Binding-site contacts:
Ligand atom O3G contacts residue ASP318 of chain 1.F at 4.0 Å.
Ligand atom O2' contacts residue MET320 of chain 1.F at 4.0 Å.
Ligand atom C2 contacts residue MET320 of chain 1.F at 3.9 Å (hydrophobic).
Ligand atom C6 contacts residue LEU186 of chain 1.F at 4.0 Å (hydrophobic).
Ligand atom N6 contacts residue LYS184 of chain 1.F at 2.7 Å (salt-bridge).
Ligand atom O2G contacts residue ARG222 of chain 1.F at 4.1 Å.
Ligand atom O2' contacts residue LYS198 of chain 1.F at 3.7 Å.
Ligand atom N1 contacts residue LEU186 of chain 1.F at 3.0 Å (h-bond).
Ligand atom N7 contacts residue GLN183 of chain 1.F at 4.0 Å.
Ligand atom O2G contacts residue ASP318 of chain 1.F at 2.6 Å (salt-bridge).
Ligand atom N1 contacts residue LYS184 of chain 1.F at 4.0 Å.
Ligand atom N7 contacts residue ILE148 of chain 1.F at 4.0 Å.
Ligand atom N3 contacts residue MET320 of chain 1.F at 3.4 Å.
Ligand atom O3' contacts residue ASP200 of chain 1.F at 3.9 Å.
Ligand atom N3 contacts residue LYS198 of chain 1.F at 3.3 Å (salt-bridge).
Ligand atom O1B contacts residue GLU331 of chain 1.F at 3.0 Å (salt-bridge).
Ligand atom N6 contacts residue ILE148 of chain 1.F at 3.7 Å.
Ligand atom C6 contacts residue LYS184 of chain 1.F at 3.7 Å.
Ligand atom N6 contacts residue TYR185 of chain 1.F at 3.9 Å.
Ligand atom N6 contacts residue GLN183 of chain 1.F at 3.1 Å (h-bond).
Ligand atom O1G contacts residue GLU331 of chain 1.F at 3.2 Å (salt-bridge).
Ligand atom O2G contacts residue GLU331 of chain 1.F at 2.8 Å (salt-bridge).
Ligand atom O1G contacts residue ASN333 of chain 1.F at 3.3 Å (h-bond).
Ligand atom PG contacts residue GLU331 of chain 1.F at 3.6 Å.
Ligand atom PA contacts residue GLU331 of chain 1.F at 3.8 Å.
Ligand atom PG contacts residue ASP318 of chain 1.F at 3.9 Å.
Ligand atom N1 contacts residue TYR185 of chain 1.F at 3.6 Å.
Ligand atom C6 contacts residue ILE148 of chain 1.F at 4.0 Å (hydrophobic).
Ligand atom O2G contacts residue ASN333 of chain 1.F at 3.8 Å.
Ligand atom O2A contacts residue GLU331 of chain 1.F at 4.0 Å.
Ligand atom C2' contacts residue MET320 of chain 1.F at 3.7 Å (hydrophobic).
Ligand atom C5 contacts residue ILE148 of chain 1.F at 4.0 Å (hydrophobic).
Ligand atom C4 contacts residue MET320 of chain 1.F at 3.8 Å (hydrophobic).
Ligand atom N3 contacts residue TYR185 of chain 1.F at 3.6 Å.
Ligand atom O3G contacts residue ARG222 of chain 1.F at 3.1 Å (salt-bridge).
Ligand atom O1A contacts residue GLU331 of chain 1.F at 2.9 Å.
Ligand atom O3G contacts residue ARG202 of chain 1.F at 4.0 Å.
Ligand atom C2 contacts residue TYR185 of chain 1.F at 3.4 Å (hydrophobic).
Ligand atom C2 contacts residue LEU186 of chain 1.F at 3.6 Å (hydrophobic).
Ligand atom C1' contacts residue LYS198 of chain 1.F at 3.8 Å.

A small-molecule ligand and the protein it binds are described below.
Small molecule (SMILES): Nc1ncnc2c1ncn2[C@@H]1O[C@H](CO[P](=O)(O)O[P](=O)(O)CP(=O)(O)O)[C@@H](O)[C@H]1O

Sequence of chain 1.F:
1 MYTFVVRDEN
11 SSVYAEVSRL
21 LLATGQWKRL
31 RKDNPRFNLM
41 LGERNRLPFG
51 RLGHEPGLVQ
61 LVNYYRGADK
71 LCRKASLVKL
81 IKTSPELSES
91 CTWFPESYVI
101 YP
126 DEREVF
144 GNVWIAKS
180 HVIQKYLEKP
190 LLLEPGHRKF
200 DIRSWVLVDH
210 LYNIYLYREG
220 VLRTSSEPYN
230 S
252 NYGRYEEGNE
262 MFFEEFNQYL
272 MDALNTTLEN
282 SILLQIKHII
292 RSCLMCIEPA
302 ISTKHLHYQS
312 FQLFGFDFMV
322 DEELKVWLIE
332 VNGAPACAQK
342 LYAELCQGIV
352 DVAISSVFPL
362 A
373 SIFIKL